Sequence of chain 1.A:
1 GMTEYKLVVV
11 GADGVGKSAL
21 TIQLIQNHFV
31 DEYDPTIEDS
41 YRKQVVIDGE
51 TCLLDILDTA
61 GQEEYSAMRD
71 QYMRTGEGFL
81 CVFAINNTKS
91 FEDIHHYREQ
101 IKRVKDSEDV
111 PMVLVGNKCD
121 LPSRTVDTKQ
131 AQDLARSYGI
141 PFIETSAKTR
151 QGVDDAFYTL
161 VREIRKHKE

Binding-site contacts:
Ligand atom O22 contacts residue GLU38 of chain 1.A at 2.6 Å (salt-bridge).
Ligand atom C29 contacts residue MET2 of chain 1.A at 3.9 Å (hydrophobic).
Ligand atom C2 contacts residue GLN71 of chain 1.A at 3.8 Å.
Ligand atom C20 contacts residue ASP55 of chain 1.A at 3.8 Å.
Ligand atom C4 contacts residue GLU38 of chain 1.A at 3.5 Å.
Ligand atom C14 contacts residue ASP55 of chain 1.A at 3.8 Å.
Ligand atom C35 contacts residue GLU4 of chain 1.A at 3.6 Å.
Ligand atom N49 contacts residue GLU4 of chain 1.A at 3.2 Å (salt-bridge).
Ligand atom C12 contacts residue ASP55 of chain 1.A at 3.7 Å.
Ligand atom C3 contacts residue TYR72 of chain 1.A at 3.7 Å (hydrophobic).
Ligand atom C3 contacts residue GLU38 of chain 1.A at 3.5 Å.
Ligand atom C14 contacts residue LEU57 of chain 1.A at 3.9 Å (hydrophobic).
Ligand atom C25 contacts residue ASP55 of chain 1.A at 3.4 Å.
Ligand atom N13 contacts residue ASP55 of chain 1.A at 2.8 Å (salt-bridge).
Ligand atom N21 contacts residue ASP55 of chain 1.A at 2.9 Å (salt-bridge).
Ligand atom O38 contacts residue GLU4 of chain 1.A at 3.7 Å.
Ligand atom C15 contacts residue LYS6 of chain 1.A at 3.8 Å.
Ligand atom C17 contacts residue LEU7 of chain 1.A at 3.7 Å (hydrophobic).
Ligand atom C1 contacts residue GLN71 of chain 1.A at 3.7 Å.
Ligand atom C24 contacts residue ARG42 of chain 1.A at 3.6 Å.
Ligand atom C18 contacts residue LEU57 of chain 1.A at 3.8 Å (hydrophobic).
Ligand atom O10 contacts residue THR75 of chain 1.A at 3.5 Å.
Ligand atom O22 contacts residue MET68 of chain 1.A at 3.4 Å.
Ligand atom N36 contacts residue GLU4 of chain 1.A at 2.7 Å (salt-bridge).
Ligand atom C18 contacts residue VAL8 of chain 1.A at 3.5 Å (hydrophobic).
Ligand atom C9 contacts residue THR75 of chain 1.A at 3.9 Å.
Ligand atom C20 contacts residue SER40 of chain 1.A at 3.6 Å.
Ligand atom O22 contacts residue TYR72 of chain 1.A at 3.5 Å.
Ligand atom C39 contacts residue GLU4 of chain 1.A at 3.9 Å.
Ligand atom C19 contacts residue VAL8 of chain 1.A at 3.8 Å (hydrophobic).
Ligand atom C2 contacts residue TYR72 of chain 1.A at 3.8 Å (hydrophobic).
Ligand atom C17 contacts residue ASP55 of chain 1.A at 3.5 Å.
Ligand atom C14 contacts residue LYS6 of chain 1.A at 3.9 Å.
Ligand atom C2 contacts residue MET68 of chain 1.A at 3.8 Å (hydrophobic).
Ligand atom C37 contacts residue GLU4 of chain 1.A at 3.7 Å.
Ligand atom N21 contacts residue ARG42 of chain 1.A at 3.8 Å.
Ligand atom C18 contacts residue LEU7 of chain 1.A at 3.7 Å (hydrophobic).
Ligand atom C17 contacts residue LYS6 of chain 1.A at 3.8 Å.
Ligand atom C17 contacts residue LEU57 of chain 1.A at 3.6 Å (hydrophobic).
Ligand atom C18 contacts residue LYS6 of chain 1.A at 3.8 Å.

A protein and the small-molecule ligand that binds it are described below.
Small molecule (SMILES): O=C1N[C@H](c2c(CNCCCCCCNCc3[nH]c4ccccc4c3[C@H]3NC(=O)c4ccc(O)cc43)[nH]c3ccccc23)c2cc(O)ccc21